Sequence of chain 1.A:
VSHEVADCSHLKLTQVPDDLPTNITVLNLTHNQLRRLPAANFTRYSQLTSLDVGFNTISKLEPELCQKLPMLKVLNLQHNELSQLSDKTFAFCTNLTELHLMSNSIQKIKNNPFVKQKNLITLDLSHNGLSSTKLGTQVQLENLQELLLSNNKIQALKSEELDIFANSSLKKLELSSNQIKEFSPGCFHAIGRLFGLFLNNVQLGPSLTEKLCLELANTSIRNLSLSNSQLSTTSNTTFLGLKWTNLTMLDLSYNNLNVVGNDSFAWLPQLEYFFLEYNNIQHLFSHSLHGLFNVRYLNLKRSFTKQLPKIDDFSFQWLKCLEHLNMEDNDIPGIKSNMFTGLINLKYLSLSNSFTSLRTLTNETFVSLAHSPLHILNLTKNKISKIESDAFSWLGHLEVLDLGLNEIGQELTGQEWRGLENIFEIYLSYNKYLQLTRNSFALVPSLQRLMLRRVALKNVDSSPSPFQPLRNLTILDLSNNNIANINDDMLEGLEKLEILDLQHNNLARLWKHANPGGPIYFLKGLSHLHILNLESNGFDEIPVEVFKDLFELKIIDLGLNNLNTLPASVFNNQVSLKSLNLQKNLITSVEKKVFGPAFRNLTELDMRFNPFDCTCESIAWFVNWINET

A protein and the small-molecule ligand that binds it are described below.
Small molecule (SMILES): CC(=O)N[C@@H]1[C@@H](O)[C@H](O)[C@@H](CO)O[C@H]1O

Binding-site contacts:
Ligand atom C8 contacts residue ASN372 of chain 1.A at 4.1 Å.
Ligand atom C1 contacts residue ASN372 of chain 1.A at 1.4 Å.
Ligand atom C7 contacts residue GLU373 of chain 1.A at 3.7 Å.
Ligand atom O7 contacts residue ASN372 of chain 1.A at 3.7 Å.
Ligand atom N2 contacts residue ASN372 of chain 1.A at 2.7 Å (h-bond).
Ligand atom C2 contacts residue ASN372 of chain 1.A at 2.2 Å.
Ligand atom C3 contacts residue ASN372 of chain 1.A at 3.6 Å.
Ligand atom C8 contacts residue GLU373 of chain 1.A at 2.9 Å.
Ligand atom C5 contacts residue ASN372 of chain 1.A at 3.7 Å.
Ligand atom O5 contacts residue ASN372 of chain 1.A at 2.4 Å (h-bond).
Ligand atom C7 contacts residue ASN372 of chain 1.A at 3.2 Å.
Ligand atom C8 contacts residue TRP403 of chain 1.A at 4.3 Å (hydrophobic).
Ligand atom N2 contacts residue GLU373 of chain 1.A at 3.5 Å (salt-bridge).
Ligand atom C4 contacts residue ASN372 of chain 1.A at 4.2 Å.